Sequence of chain 1.A:
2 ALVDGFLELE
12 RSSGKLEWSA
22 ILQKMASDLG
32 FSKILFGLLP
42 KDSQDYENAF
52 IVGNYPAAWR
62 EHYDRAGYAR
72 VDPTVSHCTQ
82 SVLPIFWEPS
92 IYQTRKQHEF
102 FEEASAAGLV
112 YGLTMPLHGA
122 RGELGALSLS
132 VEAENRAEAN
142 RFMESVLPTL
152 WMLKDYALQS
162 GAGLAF

Binding-site contacts:
Ligand atom O22 contacts residue ILE52 of chain 1.A at 3.5 Å.
Ligand atom N8 contacts residue THR75 of chain 1.A at 3.5 Å (h-bond).
Ligand atom C24 contacts residue ALA127 of chain 1.A at 3.6 Å (hydrophobic).
Ligand atom O22 contacts residue LEU36 of chain 1.A at 3.5 Å.
Ligand atom BR19 contacts residue TYR64 of chain 1.A at 3.6 Å.
Ligand atom O10 contacts residue SER129 of chain 1.A at 2.9 Å (h-bond).
Ligand atom N8 contacts residue ASP73 of chain 1.A at 2.8 Å (salt-bridge).
Ligand atom C12 contacts residue THR75 of chain 1.A at 3.6 Å.
Ligand atom C5 contacts residue TYR64 of chain 1.A at 3.6 Å (hydrophobic).
Ligand atom C7 contacts residue ASP73 of chain 1.A at 3.6 Å.
Ligand atom C9 contacts residue ASP73 of chain 1.A at 3.7 Å.
Ligand atom C29 contacts residue ALA50 of chain 1.A at 3.6 Å (hydrophobic).
Ligand atom C16 contacts residue PHE101 of chain 1.A at 3.8 Å (hydrophobic).
Ligand atom C27 contacts residue TYR47 of chain 1.A at 3.6 Å (hydrophobic).
Ligand atom C13 contacts residue TYR93 of chain 1.A at 3.8 Å (hydrophobic).
Ligand atom C6 contacts residue TYR64 of chain 1.A at 3.7 Å (hydrophobic).
Ligand atom C13 contacts residue TRP88 of chain 1.A at 3.4 Å (hydrophobic).
Ligand atom C2 contacts residue TYR64 of chain 1.A at 3.4 Å (hydrophobic).
Ligand atom C26 contacts residue GLY126 of chain 1.A at 3.6 Å.
Ligand atom BR18 contacts residue TYR47 of chain 1.A at 3.6 Å.
Ligand atom C15 contacts residue ALA105 of chain 1.A at 3.7 Å (hydrophobic).
Ligand atom O10 contacts residue TYR56 of chain 1.A at 2.9 Å (h-bond).
Ligand atom C12 contacts residue TRP88 of chain 1.A at 3.5 Å (hydrophobic).
Ligand atom C27 contacts residue GLY126 of chain 1.A at 3.4 Å.
Ligand atom C4 contacts residue TYR64 of chain 1.A at 3.7 Å (hydrophobic).
Ligand atom C3 contacts residue TYR64 of chain 1.A at 3.4 Å (hydrophobic).
Ligand atom C1 contacts residue TYR64 of chain 1.A at 3.6 Å (hydrophobic).
Ligand atom C5 contacts residue LEU36 of chain 1.A at 3.7 Å (hydrophobic).
Ligand atom CL17 contacts residue TRP60 of chain 1.A at 3.2 Å.
Ligand atom C29 contacts residue GLY38 of chain 1.A at 3.7 Å.
Ligand atom C9 contacts residue SER129 of chain 1.A at 3.7 Å.
Ligand atom BR19 contacts residue TRP60 of chain 1.A at 3.8 Å.
Ligand atom O22 contacts residue GLY38 of chain 1.A at 3.6 Å.
Ligand atom C29 contacts residue LEU39 of chain 1.A at 3.7 Å (hydrophobic).
Ligand atom C15 contacts residue PHE101 of chain 1.A at 3.6 Å (hydrophobic).
Ligand atom C14 contacts residue TYR93 of chain 1.A at 3.3 Å (hydrophobic).
Ligand atom CL17 contacts residue LEU110 of chain 1.A at 3.8 Å.
Ligand atom C4 contacts residue LEU36 of chain 1.A at 3.6 Å (hydrophobic).
Ligand atom C27 contacts residue LEU125 of chain 1.A at 3.5 Å (hydrophobic).
Ligand atom CL17 contacts residue TYR64 of chain 1.A at 3.8 Å.

The protein below binds the small molecule below.
Small molecule (SMILES): Cc1ccccc1C(=O)Oc1c(Br)cc(Br)cc1CNC(=O)c1ccccc1Cl